Sequence of chain 1.B:
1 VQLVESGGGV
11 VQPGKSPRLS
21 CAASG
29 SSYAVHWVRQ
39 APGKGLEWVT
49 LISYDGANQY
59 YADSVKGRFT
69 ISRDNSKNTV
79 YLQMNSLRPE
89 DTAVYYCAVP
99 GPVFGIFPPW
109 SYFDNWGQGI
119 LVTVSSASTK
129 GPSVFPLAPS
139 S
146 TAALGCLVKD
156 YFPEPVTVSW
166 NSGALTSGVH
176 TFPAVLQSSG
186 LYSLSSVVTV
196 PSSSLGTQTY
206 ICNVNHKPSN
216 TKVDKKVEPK

Binding-site contacts:
Ligand atom O7 contacts residue ASN32 of chain 1.A at 3.2 Å (h-bond).
Ligand atom O5 contacts residue PHE102 of chain 1.B at 3.8 Å.
Ligand atom O5 contacts residue ASN32 of chain 1.A at 2.3 Å (h-bond).
Ligand atom C3 contacts residue ASN32 of chain 1.A at 3.8 Å.
Ligand atom C4 contacts residue ASN32 of chain 1.A at 4.2 Å.
Ligand atom C2 contacts residue ASN32 of chain 1.A at 2.4 Å.
Ligand atom C8 contacts residue TYR110 of chain 1.B at 3.4 Å (hydrophobic).
Ligand atom O6 contacts residue PRO100 of chain 1.B at 3.6 Å.
Ligand atom C6 contacts residue PRO100 of chain 1.B at 4.0 Å (hydrophobic).
Ligand atom O7 contacts residue THR18 of chain 1.A at 3.9 Å.
Ligand atom C7 contacts residue TYR48 of chain 1.C at 4.0 Å (hydrophobic).
Ligand atom C6 contacts residue GLY103 of chain 1.B at 3.6 Å.
Ligand atom C1 contacts residue PHE102 of chain 1.B at 4.3 Å (hydrophobic).
Ligand atom C5 contacts residue ASN32 of chain 1.A at 3.6 Å.
Ligand atom C7 contacts residue ALA33 of chain 1.A at 4.0 Å (hydrophobic).
Ligand atom C7 contacts residue THR18 of chain 1.A at 4.0 Å.
Ligand atom C1 contacts residue ASN32 of chain 1.A at 1.4 Å.
Ligand atom O5 contacts residue GLY103 of chain 1.B at 3.0 Å (h-bond).
Ligand atom N2 contacts residue ALA33 of chain 1.A at 3.8 Å.
Ligand atom C8 contacts residue TYR48 of chain 1.C at 3.4 Å (hydrophobic).
Ligand atom O7 contacts residue TYR48 of chain 1.C at 3.6 Å.
Ligand atom O6 contacts residue VAL101 of chain 1.B at 3.9 Å.
Ligand atom O7 contacts residue ALA33 of chain 1.A at 4.3 Å.
Ligand atom O6 contacts residue PHE102 of chain 1.B at 3.5 Å (h-bond).
Ligand atom C8 contacts residue PRO100 of chain 1.B at 3.7 Å (hydrophobic).
Ligand atom C8 contacts residue THR18 of chain 1.A at 3.1 Å.
Ligand atom C1 contacts residue GLY103 of chain 1.B at 3.9 Å.
Ligand atom O6 contacts residue GLY103 of chain 1.B at 2.8 Å (h-bond).
Ligand atom N2 contacts residue ASN32 of chain 1.A at 2.9 Å (h-bond).
Ligand atom C5 contacts residue GLY103 of chain 1.B at 3.9 Å.
Ligand atom C7 contacts residue ASN32 of chain 1.A at 3.4 Å.
Ligand atom O7 contacts residue THR31 of chain 1.A at 3.6 Å.
Ligand atom C8 contacts residue ALA33 of chain 1.A at 3.7 Å (hydrophobic).

A protein and the small-molecule ligand that binds it are described below.
Small molecule (SMILES): CC(=O)N[C@H]1[C@H](O[C@H]2[C@H](O)[C@@H](NC(C)=O)CO[C@@H]2CO)O[C@H](CO)[C@@H](O[C@@H]2O[C@H](CO)[C@@H](O)[C@H](O)[C@@H]2O)[C@@H]1O

Sequence of chain 1.A:
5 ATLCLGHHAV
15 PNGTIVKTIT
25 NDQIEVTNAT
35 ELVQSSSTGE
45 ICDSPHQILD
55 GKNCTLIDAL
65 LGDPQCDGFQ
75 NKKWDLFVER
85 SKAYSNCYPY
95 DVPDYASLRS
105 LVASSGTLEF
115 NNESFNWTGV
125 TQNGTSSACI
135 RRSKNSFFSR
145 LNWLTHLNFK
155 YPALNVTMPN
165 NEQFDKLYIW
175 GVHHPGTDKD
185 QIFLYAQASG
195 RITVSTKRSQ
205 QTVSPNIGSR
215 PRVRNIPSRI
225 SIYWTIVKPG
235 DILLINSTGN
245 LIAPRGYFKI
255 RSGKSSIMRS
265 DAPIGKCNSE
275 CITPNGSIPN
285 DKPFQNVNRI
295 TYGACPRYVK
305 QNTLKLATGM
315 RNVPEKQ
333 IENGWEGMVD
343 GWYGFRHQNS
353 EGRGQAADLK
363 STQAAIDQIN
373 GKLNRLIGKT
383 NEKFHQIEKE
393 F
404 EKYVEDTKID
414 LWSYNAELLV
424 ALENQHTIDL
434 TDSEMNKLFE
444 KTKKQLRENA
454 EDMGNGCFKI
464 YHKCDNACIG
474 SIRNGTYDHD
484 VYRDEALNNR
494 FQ

Sequence of chain 1.C:
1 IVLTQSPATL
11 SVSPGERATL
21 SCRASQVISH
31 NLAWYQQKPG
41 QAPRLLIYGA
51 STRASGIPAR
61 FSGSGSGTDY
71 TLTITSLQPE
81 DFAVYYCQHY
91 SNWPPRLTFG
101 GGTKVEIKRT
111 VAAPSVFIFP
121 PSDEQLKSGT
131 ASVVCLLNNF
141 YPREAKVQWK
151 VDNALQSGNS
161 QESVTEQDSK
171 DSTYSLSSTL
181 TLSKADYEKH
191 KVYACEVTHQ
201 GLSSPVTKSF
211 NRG